Sequence of chain 1.D:
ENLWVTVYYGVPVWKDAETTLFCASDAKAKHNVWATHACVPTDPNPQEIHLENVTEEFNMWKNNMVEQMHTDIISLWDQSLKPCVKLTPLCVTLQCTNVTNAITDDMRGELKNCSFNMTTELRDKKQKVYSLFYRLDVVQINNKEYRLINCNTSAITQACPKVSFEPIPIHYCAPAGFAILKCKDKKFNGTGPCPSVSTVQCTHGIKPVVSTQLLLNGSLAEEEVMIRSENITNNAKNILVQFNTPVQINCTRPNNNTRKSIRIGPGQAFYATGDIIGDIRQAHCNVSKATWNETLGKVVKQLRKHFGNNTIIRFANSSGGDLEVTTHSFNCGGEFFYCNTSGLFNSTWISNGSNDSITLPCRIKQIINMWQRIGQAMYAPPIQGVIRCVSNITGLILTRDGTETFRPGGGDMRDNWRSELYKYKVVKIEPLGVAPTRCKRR

A protein and the small-molecule ligand that binds it are described below.
Small molecule (SMILES): CC(=O)N[C@H]1[C@H](O[C@H]2[C@H](O)[C@@H](NC(C)=O)CO[C@@H]2CO)O[C@H](CO)[C@@H](O)[C@@H]1O

Binding-site contacts:
Ligand atom C5 contacts residue ASN271 of chain 1.D at 3.7 Å.
Ligand atom C4 contacts residue ASN271 of chain 1.D at 4.2 Å.
Ligand atom O7 contacts residue ASN271 of chain 1.D at 3.8 Å.
Ligand atom C2 contacts residue ASN271 of chain 1.D at 2.5 Å.
Ligand atom O5 contacts residue ASN271 of chain 1.D at 2.4 Å (h-bond).
Ligand atom O5 contacts residue ILE292 of chain 1.D at 3.4 Å.
Ligand atom O6 contacts residue THR273 of chain 1.D at 4.3 Å.
Ligand atom C7 contacts residue ASN271 of chain 1.D at 3.6 Å.
Ligand atom C8 contacts residue VAL410 of chain 1.D at 3.8 Å (hydrophobic).
Ligand atom C1 contacts residue ILE292 of chain 1.D at 4.0 Å (hydrophobic).
Ligand atom C1 contacts residue ASN271 of chain 1.D at 1.4 Å.
Ligand atom O6 contacts residue ILE292 of chain 1.D at 3.3 Å.
Ligand atom N2 contacts residue ASN271 of chain 1.D at 2.9 Å (h-bond).
Ligand atom C6 contacts residue ILE292 of chain 1.D at 4.2 Å (hydrophobic).
Ligand atom C3 contacts residue ASN271 of chain 1.D at 3.8 Å.